Sequence of chain 1.A:
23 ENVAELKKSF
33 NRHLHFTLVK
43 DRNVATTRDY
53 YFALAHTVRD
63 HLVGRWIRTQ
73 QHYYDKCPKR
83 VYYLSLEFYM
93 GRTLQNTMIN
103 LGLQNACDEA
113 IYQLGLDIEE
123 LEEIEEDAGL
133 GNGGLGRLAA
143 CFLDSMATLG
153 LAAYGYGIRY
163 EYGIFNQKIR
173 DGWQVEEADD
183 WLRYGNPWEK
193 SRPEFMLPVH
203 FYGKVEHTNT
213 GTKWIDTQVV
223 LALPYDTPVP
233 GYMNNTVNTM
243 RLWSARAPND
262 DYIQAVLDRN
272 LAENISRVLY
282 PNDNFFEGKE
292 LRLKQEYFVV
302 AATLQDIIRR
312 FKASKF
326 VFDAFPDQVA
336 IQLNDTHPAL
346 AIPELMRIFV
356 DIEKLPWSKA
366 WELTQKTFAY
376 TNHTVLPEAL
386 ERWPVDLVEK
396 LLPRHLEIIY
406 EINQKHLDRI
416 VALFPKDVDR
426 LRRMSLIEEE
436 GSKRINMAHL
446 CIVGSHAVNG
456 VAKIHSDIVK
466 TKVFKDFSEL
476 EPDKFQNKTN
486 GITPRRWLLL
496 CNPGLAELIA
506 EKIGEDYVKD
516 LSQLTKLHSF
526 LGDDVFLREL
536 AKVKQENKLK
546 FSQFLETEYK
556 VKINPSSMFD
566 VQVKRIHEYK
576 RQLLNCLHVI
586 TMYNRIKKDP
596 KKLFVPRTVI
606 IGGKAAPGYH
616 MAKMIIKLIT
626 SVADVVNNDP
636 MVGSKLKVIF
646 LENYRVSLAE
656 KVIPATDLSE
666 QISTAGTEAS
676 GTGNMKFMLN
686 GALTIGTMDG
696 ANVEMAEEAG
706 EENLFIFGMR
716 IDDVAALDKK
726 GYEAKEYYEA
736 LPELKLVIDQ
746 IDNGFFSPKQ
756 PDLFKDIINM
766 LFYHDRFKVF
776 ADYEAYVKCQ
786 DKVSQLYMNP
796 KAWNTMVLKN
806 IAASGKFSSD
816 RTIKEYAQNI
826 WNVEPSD

A small-molecule ligand and the protein it binds are described below.
Small molecule (SMILES): O=C(N[C@@H](Cc1ccccc1)C(=O)N1CC(C(=O)O)C1)c1cc2cc(Cl)ccc2[nH]1

Binding-site contacts:
Ligand atom C2 contacts residue PRO189 of chain 1.A at 3.5 Å (hydrophobic).
Ligand atom C5 contacts residue VAL41 of chain 1.B at 3.6 Å (hydrophobic).
Ligand atom C14 contacts residue PRO189 of chain 1.B at 3.4 Å (hydrophobic).
Ligand atom C22 contacts residue TYR186 of chain 1.B at 3.6 Å (hydrophobic).
Ligand atom O4 contacts residue SER193 of chain 1.A at 3.6 Å.
Ligand atom C1 contacts residue GLU191 of chain 1.A at 3.6 Å.
Ligand atom C4 contacts residue ARG61 of chain 1.A at 3.4 Å.
Ligand atom C22 contacts residue SER193 of chain 1.A at 3.7 Å.
Ligand atom C16 contacts residue HIS58 of chain 1.B at 3.5 Å.
Ligand atom CL1 contacts residue LEU64 of chain 1.A at 3.8 Å.
Ligand atom CL1 contacts residue TRP68 of chain 1.A at 3.8 Å.
Ligand atom C13 contacts residue PHE54 of chain 1.B at 3.5 Å (hydrophobic).
Ligand atom C11 contacts residue HIS58 of chain 1.B at 3.5 Å.
Ligand atom CL1 contacts residue VAL65 of chain 1.A at 3.8 Å.
Ligand atom C8 contacts residue GLU191 of chain 1.A at 3.8 Å.
Ligand atom N2 contacts residue GLU191 of chain 1.A at 2.8 Å (salt-bridge).
Ligand atom C6 contacts residue VAL41 of chain 1.B at 3.7 Å (hydrophobic).
Ligand atom C10 contacts residue THR39 of chain 1.B at 3.7 Å.
Ligand atom N1 contacts residue THR39 of chain 1.B at 3.0 Å (h-bond).
Ligand atom C1 contacts residue ARG61 of chain 1.A at 3.7 Å.
Ligand atom C3 contacts residue TRP68 of chain 1.A at 3.5 Å (hydrophobic).
Ligand atom N2 contacts residue ARG61 of chain 1.A at 3.5 Å (salt-bridge).
Ligand atom C3 contacts residue PRO230 of chain 1.A at 3.8 Å (hydrophobic).
Ligand atom O1 contacts residue LYS192 of chain 1.A at 3.8 Å.
Ligand atom C1 contacts residue PRO189 of chain 1.A at 3.7 Å (hydrophobic).
Ligand atom C6 contacts residue ARG61 of chain 1.A at 3.5 Å.
Ligand atom C8 contacts residue LYS192 of chain 1.A at 3.4 Å.
Ligand atom O1 contacts residue GLU191 of chain 1.A at 3.2 Å (salt-bridge).
Ligand atom CL1 contacts residue ARG61 of chain 1.A at 3.5 Å.
Ligand atom C7 contacts residue ARG61 of chain 1.A at 3.4 Å.
Ligand atom C2 contacts residue GLU191 of chain 1.A at 3.7 Å.
Ligand atom C20 contacts residue TYR186 of chain 1.B at 3.7 Å (hydrophobic).
Ligand atom C15 contacts residue PRO189 of chain 1.B at 3.8 Å (hydrophobic).
Ligand atom C5 contacts residue ARG61 of chain 1.A at 3.5 Å.
Ligand atom O2 contacts residue LYS192 of chain 1.A at 2.9 Å (salt-bridge).
Ligand atom C8 contacts residue ARG61 of chain 1.A at 3.4 Å.
Ligand atom C7 contacts residue THR39 of chain 1.B at 3.4 Å.
Ligand atom C4 contacts residue TRP68 of chain 1.A at 3.8 Å (hydrophobic).
Ligand atom N2 contacts residue LYS192 of chain 1.A at 3.6 Å.
Ligand atom C9 contacts residue LYS192 of chain 1.A at 3.5 Å.

Sequence of chain 1.B:
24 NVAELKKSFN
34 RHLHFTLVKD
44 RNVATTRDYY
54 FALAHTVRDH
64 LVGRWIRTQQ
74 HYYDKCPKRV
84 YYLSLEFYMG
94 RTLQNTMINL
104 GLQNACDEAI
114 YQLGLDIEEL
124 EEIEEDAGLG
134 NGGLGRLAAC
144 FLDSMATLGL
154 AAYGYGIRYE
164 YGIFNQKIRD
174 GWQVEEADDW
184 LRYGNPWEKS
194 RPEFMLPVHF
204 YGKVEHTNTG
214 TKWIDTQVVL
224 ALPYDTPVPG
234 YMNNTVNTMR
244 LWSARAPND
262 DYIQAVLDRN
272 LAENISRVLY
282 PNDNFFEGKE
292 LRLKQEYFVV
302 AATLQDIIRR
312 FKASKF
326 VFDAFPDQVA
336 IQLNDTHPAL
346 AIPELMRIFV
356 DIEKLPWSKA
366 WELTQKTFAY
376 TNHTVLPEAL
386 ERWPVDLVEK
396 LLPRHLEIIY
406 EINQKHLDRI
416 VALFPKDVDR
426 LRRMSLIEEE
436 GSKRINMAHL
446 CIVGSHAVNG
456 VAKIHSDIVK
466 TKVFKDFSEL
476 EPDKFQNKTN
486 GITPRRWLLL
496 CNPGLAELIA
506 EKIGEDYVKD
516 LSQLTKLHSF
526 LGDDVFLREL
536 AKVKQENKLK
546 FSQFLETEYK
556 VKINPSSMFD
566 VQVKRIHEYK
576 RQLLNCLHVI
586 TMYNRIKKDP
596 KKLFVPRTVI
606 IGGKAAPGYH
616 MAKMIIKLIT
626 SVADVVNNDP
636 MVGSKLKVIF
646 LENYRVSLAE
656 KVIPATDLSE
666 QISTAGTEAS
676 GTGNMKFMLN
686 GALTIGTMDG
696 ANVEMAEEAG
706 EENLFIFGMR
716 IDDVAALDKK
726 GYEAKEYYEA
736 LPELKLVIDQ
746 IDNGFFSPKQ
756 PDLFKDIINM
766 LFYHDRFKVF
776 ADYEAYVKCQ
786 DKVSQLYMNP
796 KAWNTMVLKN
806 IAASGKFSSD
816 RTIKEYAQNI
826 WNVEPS